Sequence of chain 1.A:
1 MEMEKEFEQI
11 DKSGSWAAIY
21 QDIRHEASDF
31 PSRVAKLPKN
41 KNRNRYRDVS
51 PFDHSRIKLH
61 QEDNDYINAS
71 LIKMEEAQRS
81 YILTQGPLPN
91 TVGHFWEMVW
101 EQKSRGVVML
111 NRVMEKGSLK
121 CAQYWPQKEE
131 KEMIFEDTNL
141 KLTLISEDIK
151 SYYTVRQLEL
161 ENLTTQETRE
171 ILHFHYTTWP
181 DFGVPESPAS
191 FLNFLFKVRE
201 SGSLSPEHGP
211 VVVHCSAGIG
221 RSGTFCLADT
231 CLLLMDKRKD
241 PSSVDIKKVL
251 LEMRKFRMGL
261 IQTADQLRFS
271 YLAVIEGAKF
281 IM

A small-molecule ligand and the protein it binds are described below.
Small molecule (SMILES): Cn1c(N)nc2ccccc21

Binding-site contacts:
Ligand atom N02 contacts residue LEU88 of chain 1.A at 3.4 Å.
Ligand atom C06 contacts residue PRO89 of chain 1.A at 4.4 Å (hydrophobic).
Ligand atom C08 contacts residue LEU88 of chain 1.A at 3.9 Å (hydrophobic).
Ligand atom C03 contacts residue LEU88 of chain 1.A at 3.6 Å (hydrophobic).
Ligand atom C07 contacts residue ASN90 of chain 1.A at 4.3 Å.
Ligand atom N11 contacts residue LEU88 of chain 1.A at 4.2 Å.
Ligand atom C10 contacts residue LEU88 of chain 1.A at 3.7 Å (hydrophobic).
Ligand atom C01 contacts residue ARG45 of chain 1.A at 3.9 Å.
Ligand atom C08 contacts residue PRO89 of chain 1.A at 4.2 Å (hydrophobic).
Ligand atom N09 contacts residue LEU88 of chain 1.A at 4.0 Å.
Ligand atom C06 contacts residue ASN90 of chain 1.A at 3.4 Å.
Ligand atom C04 contacts residue ASN90 of chain 1.A at 4.0 Å.
Ligand atom C05 contacts residue ASN42 of chain 1.A at 3.8 Å.
Ligand atom C04 contacts residue ASN42 of chain 1.A at 3.9 Å.
Ligand atom C01 contacts residue ASN44 of chain 1.A at 4.0 Å.
Ligand atom C04 contacts residue LEU88 of chain 1.A at 4.1 Å (hydrophobic).
Ligand atom N09 contacts residue PRO89 of chain 1.A at 4.5 Å.
Ligand atom C01 contacts residue LEU88 of chain 1.A at 3.7 Å (hydrophobic).
Ligand atom C07 contacts residue PRO89 of chain 1.A at 3.9 Å (hydrophobic).
Ligand atom C05 contacts residue ASN90 of chain 1.A at 3.1 Å.